Binding-site contacts:
Ligand atom O6 contacts residue GLY319 of chain 2.A at 3.4 Å.
Ligand atom O1P contacts residue TYR281 of chain 2.A at 2.6 Å (h-bond).
Ligand atom O1P contacts residue SER199 of chain 2.A at 2.8 Å (h-bond).
Ligand atom O6 contacts residue GLY283 of chain 2.A at 3.2 Å.
Ligand atom C5 contacts residue ILE200 of chain 2.A at 3.5 Å (hydrophobic).
Ligand atom C5' contacts residue TYR281 of chain 2.A at 3.5 Å (hydrophobic).
Ligand atom C2 contacts residue 6Q81 of chain 2.C at 3.3 Å.
Ligand atom N3 contacts residue 6Q81 of chain 2.C at 3.2 Å.
Ligand atom C6 contacts residue GLY285 of chain 2.A at 3.7 Å.
Ligand atom N7 contacts residue GLY283 of chain 2.A at 3.6 Å.
Ligand atom O3' contacts residue SER68 of chain 2.A at 2.8 Å (h-bond).
Ligand atom O2P contacts residue GLY257 of chain 2.A at 3.0 Å (h-bond).
Ligand atom O2' contacts residue ASP234 of chain 2.A at 2.6 Å (salt-bridge).
Ligand atom N1 contacts residue GLU318 of chain 2.A at 2.6 Å (salt-bridge).
Ligand atom N1 contacts residue 6Q81 of chain 2.C at 3.5 Å (h-bond).
Ligand atom C6 contacts residue 6Q81 of chain 2.C at 3.2 Å.
Ligand atom O6 contacts residue 6Q81 of chain 2.C at 3.2 Å (h-bond).
Ligand atom O1P contacts residue SER258 of chain 2.A at 3.0 Å (h-bond).
Ligand atom C4' contacts residue ASP234 of chain 2.A at 3.5 Å.
Ligand atom O6 contacts residue GLY285 of chain 2.A at 2.7 Å (h-bond).
Ligand atom C3' contacts residue SER68 of chain 2.A at 3.6 Å.
Ligand atom C4 contacts residue ILE200 of chain 2.A at 3.7 Å (hydrophobic).
Ligand atom O5' contacts residue GLY198 of chain 2.A at 3.6 Å.
Ligand atom C2 contacts residue CYS201 of chain 2.A at 3.2 Å (hydrophobic).
Ligand atom C4 contacts residue 6Q81 of chain 2.C at 3.5 Å.
Ligand atom O2' contacts residue 6Q81 of chain 2.C at 3.4 Å.
Ligand atom C6 contacts residue GLU318 of chain 2.A at 3.7 Å.
Ligand atom O3' contacts residue ASP234 of chain 2.A at 2.6 Å (salt-bridge).
Ligand atom C2 contacts residue GLU318 of chain 2.A at 3.4 Å.
Ligand atom O3' contacts residue MET255 of chain 2.A at 3.7 Å.
Ligand atom O5' contacts residue GLY235 of chain 2.A at 3.6 Å.
Ligand atom O3P contacts residue GLY198 of chain 2.A at 3.6 Å.
Ligand atom O2P contacts residue SER258 of chain 2.A at 3.3 Å (h-bond).
Ligand atom O6 contacts residue MET284 of chain 2.A at 3.2 Å (h-bond).
Ligand atom C3' contacts residue ASP234 of chain 2.A at 3.5 Å.
Ligand atom O2' contacts residue ASN173 of chain 2.A at 3.7 Å.
Ligand atom C8 contacts residue MET70 of chain 2.A at 3.6 Å (hydrophobic).
Ligand atom N7 contacts residue MET284 of chain 2.A at 3.0 Å (h-bond).
Ligand atom O3P contacts residue GLY236 of chain 2.A at 3.0 Å (h-bond).
Ligand atom O3P contacts residue SER199 of chain 2.A at 2.9 Å (h-bond).

Sequence of chain 2.A:
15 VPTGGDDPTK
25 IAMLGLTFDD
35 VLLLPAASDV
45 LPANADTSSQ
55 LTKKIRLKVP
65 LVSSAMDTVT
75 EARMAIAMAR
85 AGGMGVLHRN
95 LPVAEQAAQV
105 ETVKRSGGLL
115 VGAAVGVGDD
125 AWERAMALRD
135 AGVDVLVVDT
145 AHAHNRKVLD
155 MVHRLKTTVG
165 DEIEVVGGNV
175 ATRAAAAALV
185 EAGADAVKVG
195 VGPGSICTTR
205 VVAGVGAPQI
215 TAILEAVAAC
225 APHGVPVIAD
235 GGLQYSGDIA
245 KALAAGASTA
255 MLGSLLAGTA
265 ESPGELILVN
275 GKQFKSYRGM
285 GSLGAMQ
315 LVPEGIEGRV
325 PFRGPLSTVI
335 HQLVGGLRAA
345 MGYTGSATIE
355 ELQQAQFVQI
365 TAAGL

The small molecule below binds the protein below.
Small molecule (SMILES): O=c1[nH]cnc2c1ncn2[C@@H]1O[C@H](COP(=O)(O)O)[C@@H](O)[C@H]1O